Binding-site contacts:
Ligand atom C2 contacts residue TYR324 of chain 2.A at 2.8 Å (hydrophobic).
Ligand atom C4 contacts residue GLU38 of chain 2.A at 3.6 Å.
Ligand atom C3 contacts residue GLU38 of chain 2.A at 3.4 Å.
Ligand atom C1 contacts residue ARG37 of chain 2.A at 3.9 Å.
Ligand atom C3 contacts residue TYR324 of chain 2.A at 2.9 Å (hydrophobic).
Ligand atom C4 contacts residue GLU197 of chain 2.A at 4.1 Å.
Ligand atom O9 contacts residue GLU196 of chain 2.A at 3.0 Å (salt-bridge).
Ligand atom C1 contacts residue ARG290 of chain 2.A at 3.5 Å.
Ligand atom C5 contacts residue ASP70 of chain 2.A at 4.0 Å.
Ligand atom O1A contacts residue ARG290 of chain 2.A at 2.8 Å (salt-bridge).
Ligand atom O8 contacts residue GLU196 of chain 2.A at 2.4 Å (salt-bridge).
Ligand atom C4 contacts residue ASP70 of chain 2.A at 3.6 Å.
Ligand atom C3 contacts residue ARG37 of chain 2.A at 3.9 Å.
Ligand atom O9 contacts residue ALA166 of chain 2.A at 3.4 Å.
Ligand atom C6 contacts residue TYR324 of chain 2.A at 3.7 Å (hydrophobic).
Ligand atom C9 contacts residue GLU196 of chain 2.A at 3.5 Å.
Ligand atom O8 contacts residue GLU197 of chain 2.A at 3.9 Å.
Ligand atom C11 contacts residue ARG144 of chain 2.A at 4.0 Å.
Ligand atom O8 contacts residue LYS212 of chain 2.A at 2.7 Å (salt-bridge).
Ligand atom C11 contacts residue ILE142 of chain 2.A at 3.8 Å (hydrophobic).
Ligand atom O1B contacts residue ARG37 of chain 2.A at 2.8 Å (salt-bridge).
Ligand atom C3 contacts residue ASP70 of chain 2.A at 3.6 Å.
Ligand atom O9 contacts residue ARG144 of chain 2.A at 3.8 Å.
Ligand atom C8 contacts residue GLU196 of chain 2.A at 3.5 Å.
Ligand atom C9 contacts residue ALA166 of chain 2.A at 3.8 Å (hydrophobic).
Ligand atom O1B contacts residue ARG290 of chain 2.A at 2.9 Å (salt-bridge).
Ligand atom C4 contacts residue TYR324 of chain 2.A at 3.7 Å (hydrophobic).
Ligand atom C1 contacts residue TYR324 of chain 2.A at 2.9 Å (hydrophobic).
Ligand atom O10 contacts residue ARG71 of chain 2.A at 2.8 Å (salt-bridge).
Ligand atom N4 contacts residue GLU38 of chain 2.A at 2.9 Å (salt-bridge).
Ligand atom O1A contacts residue TYR324 of chain 2.A at 3.5 Å (h-bond).
Ligand atom C10 contacts residue ARG71 of chain 2.A at 3.9 Å.
Ligand atom C8 contacts residue LYS212 of chain 2.A at 3.5 Å.
Ligand atom O6 contacts residue TYR324 of chain 2.A at 3.5 Å (h-bond).
Ligand atom O10 contacts residue ASP70 of chain 2.A at 3.4 Å.
Ligand atom O1B contacts residue TYR324 of chain 2.A at 3.2 Å (h-bond).
Ligand atom C11 contacts residue TRP98 of chain 2.A at 3.8 Å (hydrophobic).
Ligand atom C11 contacts residue ARG71 of chain 2.A at 4.1 Å.
Ligand atom N4 contacts residue ASP70 of chain 2.A at 2.7 Å (salt-bridge).
Ligand atom C6 contacts residue GLU197 of chain 2.A at 3.8 Å.

Sequence of chain 2.A:
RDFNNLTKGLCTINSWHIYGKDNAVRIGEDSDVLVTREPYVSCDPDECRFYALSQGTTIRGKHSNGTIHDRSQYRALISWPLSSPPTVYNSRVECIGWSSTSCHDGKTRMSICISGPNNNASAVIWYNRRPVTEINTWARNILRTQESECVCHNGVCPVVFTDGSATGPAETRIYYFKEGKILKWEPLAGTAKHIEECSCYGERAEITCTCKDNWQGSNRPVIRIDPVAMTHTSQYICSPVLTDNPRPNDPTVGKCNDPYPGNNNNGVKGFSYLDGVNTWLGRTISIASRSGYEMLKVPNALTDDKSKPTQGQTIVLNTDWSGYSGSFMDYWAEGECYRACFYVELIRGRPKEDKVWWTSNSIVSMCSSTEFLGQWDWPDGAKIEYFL

The protein below binds the small molecule below.
Small molecule (SMILES): CC(=O)N[C@H]1[C@H]([C@H](O)[C@H](O)CO)OC(C(=O)O)=C[C@@H]1N